The small molecule below binds the protein below.
Small molecule (SMILES): CC(=O)N[C@@H]1[C@@H](O)[C@H](O)[C@@H](CO)O[C@H]1O

Sequence of chain 1.A:
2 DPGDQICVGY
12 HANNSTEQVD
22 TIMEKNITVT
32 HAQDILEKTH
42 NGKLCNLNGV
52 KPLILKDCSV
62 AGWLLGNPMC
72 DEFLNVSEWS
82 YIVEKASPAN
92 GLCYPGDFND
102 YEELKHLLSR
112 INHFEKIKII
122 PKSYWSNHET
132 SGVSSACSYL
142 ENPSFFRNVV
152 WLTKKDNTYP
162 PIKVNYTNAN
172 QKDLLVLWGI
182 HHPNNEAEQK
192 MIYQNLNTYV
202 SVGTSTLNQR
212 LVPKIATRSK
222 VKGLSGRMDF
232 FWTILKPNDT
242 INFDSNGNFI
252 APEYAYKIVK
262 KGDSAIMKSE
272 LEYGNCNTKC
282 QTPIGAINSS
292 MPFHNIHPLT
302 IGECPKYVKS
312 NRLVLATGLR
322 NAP

Binding-site contacts:
Ligand atom C3 contacts residue ASN27 of chain 1.A at 3.6 Å.
Ligand atom C4 contacts residue ASN27 of chain 1.A at 4.1 Å.
Ligand atom C8 contacts residue ASN27 of chain 1.A at 4.5 Å.
Ligand atom O7 contacts residue ASN27 of chain 1.A at 3.7 Å.
Ligand atom O5 contacts residue ASN27 of chain 1.A at 2.4 Å (h-bond).
Ligand atom O5 contacts residue GLN19 of chain 1.A at 4.0 Å.
Ligand atom C1 contacts residue ASN27 of chain 1.A at 1.4 Å.
Ligand atom C7 contacts residue ASN27 of chain 1.A at 3.4 Å.
Ligand atom N2 contacts residue ASN27 of chain 1.A at 2.7 Å (h-bond).
Ligand atom C5 contacts residue ASN27 of chain 1.A at 3.7 Å.
Ligand atom C2 contacts residue ASN27 of chain 1.A at 2.2 Å.
Ligand atom O6 contacts residue GLN19 of chain 1.A at 4.3 Å.